Sequence of chain 3.A:
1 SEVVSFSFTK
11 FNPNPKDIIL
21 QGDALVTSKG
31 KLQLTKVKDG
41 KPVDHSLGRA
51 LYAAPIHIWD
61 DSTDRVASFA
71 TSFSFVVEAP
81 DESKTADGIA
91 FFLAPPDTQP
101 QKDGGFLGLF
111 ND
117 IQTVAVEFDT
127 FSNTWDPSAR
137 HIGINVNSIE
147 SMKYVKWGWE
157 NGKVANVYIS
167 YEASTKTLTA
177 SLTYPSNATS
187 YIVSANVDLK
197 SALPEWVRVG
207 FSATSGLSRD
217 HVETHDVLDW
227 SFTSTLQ

This protein binds this small molecule.
Small molecule (SMILES): CC(=O)N[C@@H]1[C@@H](O)[C@@H](O)[C@@H](CO)O[C@@H]1O

Binding-site contacts:
Ligand atom N2 contacts residue LEU213 of chain 3.A at 4.3 Å.
Ligand atom O3 contacts residue PHE127 of chain 3.A at 3.9 Å.
Ligand atom C3 contacts residue PHE127 of chain 3.A at 3.6 Å (hydrophobic).
Ligand atom C4 contacts residue PHE127 of chain 3.A at 3.8 Å (hydrophobic).
Ligand atom O3 contacts residue GLY104 of chain 3.A at 3.9 Å.
Ligand atom O6 contacts residue HIS217 of chain 3.A at 3.4 Å (h-bond).
Ligand atom O3 contacts residue ASN129 of chain 3.A at 2.9 Å (h-bond).
Ligand atom O4 contacts residue ASP87 of chain 3.A at 2.7 Å (salt-bridge).
Ligand atom O7 contacts residue GLY104 of chain 3.A at 3.8 Å.
Ligand atom O4 contacts residue LEU213 of chain 3.A at 2.9 Å (h-bond).
Ligand atom C3 contacts residue ASN129 of chain 3.A at 3.5 Å.
Ligand atom C8 contacts residue TRP131 of chain 3.A at 4.2 Å (hydrophobic).
Ligand atom C3 contacts residue GLY105 of chain 3.A at 4.2 Å.
Ligand atom C6 contacts residue HIS217 of chain 3.A at 3.6 Å.
Ligand atom C5 contacts residue PHE127 of chain 3.A at 3.8 Å (hydrophobic).
Ligand atom C7 contacts residue ASN129 of chain 3.A at 3.8 Å.
Ligand atom C3 contacts residue ASP87 of chain 3.A at 3.5 Å.
Ligand atom C4 contacts residue ALA86 of chain 3.A at 4.1 Å (hydrophobic).
Ligand atom O7 contacts residue LEU213 of chain 3.A at 3.6 Å.
Ligand atom O4 contacts residue GLY212 of chain 3.A at 3.3 Å.
Ligand atom O3 contacts residue ASP87 of chain 3.A at 2.6 Å (salt-bridge).
Ligand atom C8 contacts residue ASN129 of chain 3.A at 4.2 Å.
Ligand atom O7 contacts residue GLY105 of chain 3.A at 2.9 Å (h-bond).
Ligand atom O4 contacts residue ALA86 of chain 3.A at 3.9 Å.
Ligand atom C6 contacts residue LEU213 of chain 3.A at 3.9 Å (hydrophobic).
Ligand atom C6 contacts residue SER214 of chain 3.A at 3.5 Å.
Ligand atom C6 contacts residue PHE127 of chain 3.A at 4.1 Å (hydrophobic).
Ligand atom C7 contacts residue LEU213 of chain 3.A at 4.2 Å (hydrophobic).
Ligand atom C2 contacts residue LEU213 of chain 3.A at 3.8 Å (hydrophobic).
Ligand atom O7 contacts residue ASP103 of chain 3.A at 4.0 Å.
Ligand atom C2 contacts residue ASN129 of chain 3.A at 4.2 Å.
Ligand atom O3 contacts residue GLY105 of chain 3.A at 3.0 Å (h-bond).
Ligand atom C5 contacts residue LEU213 of chain 3.A at 4.3 Å (hydrophobic).
Ligand atom C1 contacts residue LEU213 of chain 3.A at 4.0 Å (hydrophobic).
Ligand atom C7 contacts residue GLY105 of chain 3.A at 3.8 Å.
Ligand atom O6 contacts residue SER214 of chain 3.A at 2.7 Å (h-bond).
Ligand atom O5 contacts residue LEU213 of chain 3.A at 3.8 Å.
Ligand atom C4 contacts residue ASP87 of chain 3.A at 3.5 Å.
Ligand atom N2 contacts residue ASN129 of chain 3.A at 3.6 Å (h-bond).
Ligand atom C4 contacts residue LEU213 of chain 3.A at 4.2 Å (hydrophobic).